A protein and the small-molecule ligand that binds it are described below.
Small molecule (SMILES): O=P(O)(O)OC[C@H]1O[C@](O)(CO)[C@@H](O)[C@@H]1O

Binding-site contacts:
Ligand atom O3P contacts residue TYR244 of chain 2.B at 2.6 Å (h-bond).
Ligand atom O2 contacts residue PO41 of chain 2.M at 3.6 Å.
Ligand atom O3 contacts residue SER247 of chain 2.B at 3.4 Å.
Ligand atom O1P contacts residue ARG243 of chain 2.A at 2.9 Å (salt-bridge).
Ligand atom P contacts residue LYS274 of chain 2.B at 3.7 Å.
Ligand atom O3 contacts residue ASP121 of chain 2.B at 2.9 Å (salt-bridge).
Ligand atom P contacts residue ARG243 of chain 2.A at 3.8 Å.
Ligand atom C4 contacts residue MET248 of chain 2.B at 3.7 Å (hydrophobic).
Ligand atom O2P contacts residue TYR264 of chain 2.B at 2.4 Å (h-bond).
Ligand atom O3 contacts residue GLY246 of chain 2.B at 3.6 Å.
Ligand atom O2 contacts residue GLY246 of chain 2.B at 3.9 Å.
Ligand atom O4 contacts residue MET248 of chain 2.B at 3.3 Å (h-bond).
Ligand atom C4 contacts residue GLY246 of chain 2.B at 3.2 Å.
Ligand atom O3P contacts residue ASN212 of chain 2.B at 3.3 Å (h-bond).
Ligand atom O2 contacts residue GLY122 of chain 2.B at 3.5 Å.
Ligand atom C3 contacts residue ASP121 of chain 2.B at 3.6 Å.
Ligand atom O4 contacts residue GLY246 of chain 2.B at 3.7 Å.
Ligand atom C5 contacts residue LYS274 of chain 2.B at 3.8 Å.
Ligand atom P contacts residue TYR264 of chain 2.B at 3.6 Å.
Ligand atom O3 contacts residue MET248 of chain 2.B at 2.8 Å (h-bond).
Ligand atom O6 contacts residue TYR264 of chain 2.B at 3.5 Å.
Ligand atom O3P contacts residue TYR264 of chain 2.B at 3.7 Å.
Ligand atom C3 contacts residue GLY246 of chain 2.B at 3.9 Å.
Ligand atom O1 contacts residue PO41 of chain 2.M at 3.2 Å (h-bond).
Ligand atom C1 contacts residue GLU280 of chain 2.B at 3.5 Å.
Ligand atom O2P contacts residue LYS274 of chain 2.B at 3.8 Å.
Ligand atom O6 contacts residue LYS274 of chain 2.B at 2.6 Å (salt-bridge).
Ligand atom C6 contacts residue LYS274 of chain 2.B at 3.6 Å.
Ligand atom O3P contacts residue ARG243 of chain 2.A at 3.2 Å (salt-bridge).
Ligand atom C1 contacts residue ASP121 of chain 2.B at 3.6 Å.
Ligand atom C1 contacts residue PO41 of chain 2.M at 3.2 Å.
Ligand atom C3 contacts residue MET248 of chain 2.B at 3.5 Å (hydrophobic).
Ligand atom O1 contacts residue LYS274 of chain 2.B at 3.7 Å.
Ligand atom O1P contacts residue LYS274 of chain 2.B at 3.8 Å.
Ligand atom C6 contacts residue TYR244 of chain 2.B at 3.8 Å (hydrophobic).
Ligand atom O3 contacts residue GLY122 of chain 2.B at 3.4 Å (h-bond).
Ligand atom O5 contacts residue LYS274 of chain 2.B at 3.0 Å (salt-bridge).
Ligand atom C6 contacts residue GLY246 of chain 2.B at 3.6 Å.
Ligand atom C1 contacts residue MG1 of chain 2.J at 3.6 Å.
Ligand atom O2P contacts residue TYR215 of chain 2.B at 2.9 Å (h-bond).

Sequence of chain 2.B:
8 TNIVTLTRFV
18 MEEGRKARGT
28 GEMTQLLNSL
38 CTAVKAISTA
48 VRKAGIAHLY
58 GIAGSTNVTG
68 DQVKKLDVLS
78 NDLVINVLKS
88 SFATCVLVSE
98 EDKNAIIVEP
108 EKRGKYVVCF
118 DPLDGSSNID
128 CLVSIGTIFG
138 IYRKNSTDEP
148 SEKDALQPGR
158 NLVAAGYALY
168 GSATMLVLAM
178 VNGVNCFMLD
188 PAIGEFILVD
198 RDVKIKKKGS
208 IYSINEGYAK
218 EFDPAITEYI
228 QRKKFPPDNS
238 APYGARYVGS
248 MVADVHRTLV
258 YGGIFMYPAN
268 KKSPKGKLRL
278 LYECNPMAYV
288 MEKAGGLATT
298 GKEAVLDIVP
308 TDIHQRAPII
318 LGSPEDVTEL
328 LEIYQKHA

Sequence of chain 2.A:
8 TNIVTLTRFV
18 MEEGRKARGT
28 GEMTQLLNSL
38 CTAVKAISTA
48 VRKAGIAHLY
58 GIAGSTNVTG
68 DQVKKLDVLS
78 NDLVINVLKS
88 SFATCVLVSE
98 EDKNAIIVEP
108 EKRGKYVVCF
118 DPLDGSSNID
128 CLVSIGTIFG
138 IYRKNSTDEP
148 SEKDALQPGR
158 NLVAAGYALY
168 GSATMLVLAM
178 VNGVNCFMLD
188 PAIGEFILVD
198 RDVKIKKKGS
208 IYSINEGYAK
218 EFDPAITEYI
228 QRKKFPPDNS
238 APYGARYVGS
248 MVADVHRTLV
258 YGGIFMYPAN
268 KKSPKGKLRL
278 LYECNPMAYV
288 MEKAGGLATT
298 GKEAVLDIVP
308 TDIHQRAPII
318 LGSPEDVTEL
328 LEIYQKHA